Binding-site contacts:
Ligand atom O9 contacts residue TYR112 of chain 1.F at 3.4 Å.
Ligand atom C50 contacts residue HIS110 of chain 1.F at 3.5 Å.
Ligand atom N35 contacts residue TYR96 of chain 1.H at 3.5 Å.
Ligand atom N33 contacts residue HIS95 of chain 1.H at 3.4 Å.
Ligand atom N40 contacts residue ASP69 of chain 1.H at 2.8 Å (salt-bridge).
Ligand atom C39 contacts residue GLU63 of chain 1.H at 3.5 Å.
Ligand atom C21 contacts residue GLU62 of chain 1.H at 3.6 Å.
Ligand atom C68 contacts residue PRO99 of chain 1.F at 3.0 Å (hydrophobic).
Ligand atom C41 contacts residue ASP69 of chain 1.H at 3.5 Å.
Ligand atom N3 contacts residue HIS115 of chain 1.F at 3.2 Å.
Ligand atom O58 contacts residue GLU98 of chain 1.H at 3.2 Å (salt-bridge).
Ligand atom C7 contacts residue TYR112 of chain 1.F at 3.6 Å (hydrophobic).
Ligand atom C34 contacts residue TYR96 of chain 1.H at 3.5 Å (hydrophobic).
Ligand atom C26 contacts residue GLU62 of chain 1.H at 3.3 Å.
Ligand atom C31 contacts residue TYR96 of chain 1.H at 3.6 Å (hydrophobic).
Ligand atom C37 contacts residue VAL9 of chain 1.H at 3.5 Å (hydrophobic).
Ligand atom S42 contacts residue ASP69 of chain 1.H at 3.5 Å (salt-bridge).
Ligand atom O57 contacts residue HIS115 of chain 1.F at 2.9 Å (h-bond).
Ligand atom O57 contacts residue SER111 of chain 1.F at 2.7 Å (h-bond).
Ligand atom N67 contacts residue ARG107 of chain 1.F at 3.0 Å (salt-bridge).
Ligand atom N38 contacts residue GLU63 of chain 1.H at 3.1 Å (salt-bridge).
Ligand atom O54 contacts residue TYR98 of chain 1.F at 2.8 Å (h-bond).
Ligand atom C59 contacts residue GLU98 of chain 1.H at 3.4 Å.
Ligand atom C5 contacts residue TYR112 of chain 1.F at 3.5 Å (hydrophobic).
Ligand atom S42 contacts residue VAL103 of chain 1.H at 3.5 Å.
Ligand atom N33 contacts residue TYR64 of chain 1.H at 3.2 Å (h-bond).
Ligand atom C52 contacts residue HIS110 of chain 1.F at 3.6 Å.
Ligand atom N40 contacts residue GLU63 of chain 1.H at 2.7 Å (salt-bridge).
Ligand atom N27 contacts residue GLU62 of chain 1.H at 3.3 Å (salt-bridge).
Ligand atom C45 contacts residue VAL9 of chain 1.H at 3.5 Å (hydrophobic).
Ligand atom N3 contacts residue PHE91 of chain 1.F at 3.4 Å.
Ligand atom C56 contacts residue TYR98 of chain 1.F at 3.4 Å (hydrophobic).
Ligand atom N40 contacts residue ARG68 of chain 1.H at 3.6 Å.
Ligand atom O58 contacts residue HIS110 of chain 1.F at 3.6 Å (h-bond).
Ligand atom C14 contacts residue TYR112 of chain 1.F at 3.5 Å (hydrophobic).
Ligand atom O54 contacts residue ARG102 of chain 1.H at 3.2 Å.
Ligand atom O57 contacts residue TYR112 of chain 1.F at 3.5 Å.
Ligand atom C46 contacts residue VAL9 of chain 1.H at 3.5 Å (hydrophobic).
Ligand atom N19 contacts residue GLU62 of chain 1.H at 3.2 Å (salt-bridge).
Ligand atom N53 contacts residue HIS110 of chain 1.F at 3.2 Å (h-bond).

Sequence of chain 1.F:
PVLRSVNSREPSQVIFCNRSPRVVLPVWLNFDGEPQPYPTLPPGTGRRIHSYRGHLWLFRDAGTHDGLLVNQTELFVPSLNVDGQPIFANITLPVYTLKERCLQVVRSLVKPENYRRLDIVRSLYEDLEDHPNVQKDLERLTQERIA

This small molecule binds to this protein.
Small molecule (SMILES): Cc1ncsc1-c1ccc([C@H](CO)NC(=O)[C@@H]2C[C@@H](O)CN2C(=O)[C@H](C(C)C)n2cc(OCCCCN3CCCN(c4nccc(-c5noc([C@@]6(C)CCCc7sc(N)c(C#N)c76)n5)n4)[C@@H](C)C3)nn2)cc1

Sequence of chain 1.H:
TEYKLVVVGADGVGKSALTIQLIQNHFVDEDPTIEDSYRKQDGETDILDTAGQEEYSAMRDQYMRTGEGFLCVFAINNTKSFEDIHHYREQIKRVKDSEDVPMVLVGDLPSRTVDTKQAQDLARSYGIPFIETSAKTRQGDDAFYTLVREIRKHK